Sequence of chain 1.G:
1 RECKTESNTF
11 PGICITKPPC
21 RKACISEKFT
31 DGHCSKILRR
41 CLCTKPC

The protein below binds the small molecule below.
Small molecule (SMILES): CCCCCCCC(=O)OC[C@H](COP(=O)(O)O[C@@H]1[C@H](O)[C@H](O)[C@@H](OP(=O)(O)O)[C@H](OP(=O)(O)O)[C@H]1O)OC(=O)CCCCCCC

Binding-site contacts:
Ligand atom O3C contacts residue PIO1 of chain 1.W at 3.5 Å.
Ligand atom P1 contacts residue ILE37 of chain 1.G at 3.6 Å.
Ligand atom O2 contacts residue ARG40 of chain 1.G at 3.1 Å (salt-bridge).
Ligand atom O12 contacts residue ARG40 of chain 1.G at 3.7 Å.
Ligand atom O51 contacts residue HIS33 of chain 1.G at 3.1 Å (h-bond).
Ligand atom O12 contacts residue SER35 of chain 1.G at 2.8 Å (h-bond).
Ligand atom O5 contacts residue LYS4 of chain 1.G at 3.1 Å (salt-bridge).
Ligand atom P5 contacts residue LYS4 of chain 1.G at 3.6 Å.
Ligand atom P4 contacts residue ARG40 of chain 1.D at 3.7 Å.
Ligand atom O42 contacts residue ARG40 of chain 1.D at 3.0 Å (salt-bridge).
Ligand atom C1C contacts residue ARG40 of chain 1.G at 3.7 Å.
Ligand atom O12 contacts residue LEU38 of chain 1.G at 2.8 Å (h-bond).
Ligand atom O2 contacts residue PIO1 of chain 1.W at 2.6 Å (h-bond).
Ligand atom O51 contacts residue LYS36 of chain 1.G at 3.0 Å (salt-bridge).
Ligand atom O53 contacts residue LYS4 of chain 1.G at 2.8 Å (salt-bridge).
Ligand atom C5A contacts residue PIO1 of chain 1.W at 2.9 Å.
Ligand atom O1 contacts residue ARG40 of chain 1.G at 3.0 Å (salt-bridge).
Ligand atom O6 contacts residue SER35 of chain 1.G at 3.3 Å.
Ligand atom P5 contacts residue HIS33 of chain 1.G at 3.5 Å.
Ligand atom P5 contacts residue LYS36 of chain 1.G at 3.7 Å.
Ligand atom C2C contacts residue PIO1 of chain 1.W at 3.8 Å.
Ligand atom O43 contacts residue PIO1 of chain 1.W at 2.7 Å (h-bond).
Ligand atom O53 contacts residue HIS33 of chain 1.G at 2.9 Å (h-bond).
Ligand atom O52 contacts residue LYS36 of chain 1.G at 3.2 Å (salt-bridge).
Ligand atom O3 contacts residue PIO1 of chain 1.W at 3.2 Å.
Ligand atom C2 contacts residue PIO1 of chain 1.W at 3.6 Å.
Ligand atom O1B contacts residue PIO1 of chain 1.W at 3.7 Å.
Ligand atom C4A contacts residue PIO1 of chain 1.W at 3.5 Å.
Ligand atom O41 contacts residue LYS4 of chain 1.G at 2.7 Å (salt-bridge).
Ligand atom O6 contacts residue LYS36 of chain 1.G at 3.0 Å (salt-bridge).
Ligand atom O12 contacts residue ILE37 of chain 1.G at 3.4 Å (h-bond).
Ligand atom O2C contacts residue LEU38 of chain 1.G at 3.5 Å.
Ligand atom C2B contacts residue PIO1 of chain 1.W at 3.5 Å.
Ligand atom O11 contacts residue LYS36 of chain 1.G at 3.4 Å (salt-bridge).
Ligand atom O43 contacts residue ARG40 of chain 1.D at 2.9 Å (salt-bridge).
Ligand atom O1 contacts residue SER35 of chain 1.G at 3.6 Å.
Ligand atom O12 contacts residue LYS36 of chain 1.G at 3.7 Å.
Ligand atom O1A contacts residue PIO1 of chain 1.W at 3.4 Å.
Ligand atom O11 contacts residue ILE37 of chain 1.G at 2.8 Å (h-bond).
Ligand atom C5B contacts residue PIO1 of chain 1.W at 3.7 Å.

Sequence of chain 1.D:
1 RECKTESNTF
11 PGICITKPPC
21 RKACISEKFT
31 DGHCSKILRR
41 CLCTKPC